This small molecule binds to this protein.
Small molecule (SMILES): CC(=O)N[C@H]1[C@H](O[C@H]2[C@H](O)[C@@H](NC(C)=O)CO[C@@H]2CO)O[C@H](CO)[C@@H](O)[C@@H]1O

Sequence of chain 1.E:
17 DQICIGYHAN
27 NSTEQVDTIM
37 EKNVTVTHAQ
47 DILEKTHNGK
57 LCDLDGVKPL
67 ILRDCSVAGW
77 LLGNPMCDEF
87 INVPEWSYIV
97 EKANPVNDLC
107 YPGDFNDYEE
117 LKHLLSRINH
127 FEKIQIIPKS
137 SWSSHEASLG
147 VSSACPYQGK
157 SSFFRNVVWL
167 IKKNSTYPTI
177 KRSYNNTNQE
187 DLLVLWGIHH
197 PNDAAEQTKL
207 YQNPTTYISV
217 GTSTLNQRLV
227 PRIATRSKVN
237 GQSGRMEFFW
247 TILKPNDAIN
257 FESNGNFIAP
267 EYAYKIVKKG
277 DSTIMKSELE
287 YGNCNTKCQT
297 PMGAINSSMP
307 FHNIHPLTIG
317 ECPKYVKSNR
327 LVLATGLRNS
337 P

Binding-site contacts:
Ligand atom C2 contacts residue ASN181 of chain 1.E at 2.5 Å.
Ligand atom C3 contacts residue ASN252 of chain 1.E at 3.8 Å.
Ligand atom N2 contacts residue ALA254 of chain 1.E at 4.3 Å.
Ligand atom N2 contacts residue ASP253 of chain 1.E at 4.4 Å.
Ligand atom C1 contacts residue ASN181 of chain 1.E at 1.4 Å.
Ligand atom N2 contacts residue ASN252 of chain 1.E at 3.4 Å (h-bond).
Ligand atom O5 contacts residue ASN181 of chain 1.E at 2.4 Å (h-bond).
Ligand atom C1 contacts residue ASN252 of chain 1.E at 4.0 Å.
Ligand atom O3 contacts residue ASN252 of chain 1.E at 4.3 Å.
Ligand atom C2 contacts residue ASN252 of chain 1.E at 3.9 Å.
Ligand atom C3 contacts residue ASN181 of chain 1.E at 3.7 Å.
Ligand atom C5 contacts residue ASN181 of chain 1.E at 3.6 Å.
Ligand atom N2 contacts residue ASN181 of chain 1.E at 2.9 Å (h-bond).
Ligand atom C6 contacts residue ASN252 of chain 1.E at 3.9 Å.
Ligand atom C7 contacts residue ASN181 of chain 1.E at 3.9 Å.
Ligand atom C4 contacts residue ASN181 of chain 1.E at 4.2 Å.
Ligand atom C5 contacts residue ASN252 of chain 1.E at 3.3 Å.
Ligand atom O5 contacts residue ASN252 of chain 1.E at 4.2 Å.
Ligand atom C8 contacts residue ASN252 of chain 1.E at 4.2 Å.
Ligand atom C7 contacts residue ASN252 of chain 1.E at 4.3 Å.
Ligand atom C4 contacts residue ASN252 of chain 1.E at 3.9 Å.
Ligand atom O7 contacts residue ASN181 of chain 1.E at 4.3 Å.
Ligand atom C8 contacts residue ASP253 of chain 1.E at 4.4 Å.
Ligand atom O7 contacts residue ASN252 of chain 1.E at 4.2 Å.
Ligand atom C7 contacts residue ALA254 of chain 1.E at 4.5 Å (hydrophobic).
Ligand atom O6 contacts residue ASN181 of chain 1.E at 4.5 Å.
Ligand atom O4 contacts residue ASN252 of chain 1.E at 3.8 Å.